Sequence of chain 1.C:
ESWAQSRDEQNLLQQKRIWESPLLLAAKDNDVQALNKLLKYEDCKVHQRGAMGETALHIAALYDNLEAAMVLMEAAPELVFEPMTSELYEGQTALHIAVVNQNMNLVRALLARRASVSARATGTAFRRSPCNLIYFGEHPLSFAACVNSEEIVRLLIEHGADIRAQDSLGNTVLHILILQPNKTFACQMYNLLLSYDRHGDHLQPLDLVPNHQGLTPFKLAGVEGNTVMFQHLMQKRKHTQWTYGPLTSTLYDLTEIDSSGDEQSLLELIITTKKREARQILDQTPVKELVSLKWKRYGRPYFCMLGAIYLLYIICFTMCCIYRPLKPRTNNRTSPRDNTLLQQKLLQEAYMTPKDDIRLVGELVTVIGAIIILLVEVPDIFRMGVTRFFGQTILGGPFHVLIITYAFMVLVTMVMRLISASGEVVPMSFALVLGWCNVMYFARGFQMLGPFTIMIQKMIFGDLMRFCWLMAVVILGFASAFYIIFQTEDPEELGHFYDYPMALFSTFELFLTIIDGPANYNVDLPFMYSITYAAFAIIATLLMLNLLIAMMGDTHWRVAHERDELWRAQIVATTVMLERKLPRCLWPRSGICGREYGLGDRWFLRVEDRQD

Binding-site contacts:
Ligand atom CAE contacts residue ILE399 of chain 1.C at 3.7 Å (hydrophobic).
Ligand atom OAG contacts residue LEU604 of chain 1.C at 3.6 Å.
Ligand atom OAW contacts residue LEU421 of chain 1.C at 3.6 Å.
Ligand atom CAV contacts residue PHE425 of chain 1.C at 4.1 Å (hydrophobic).
Ligand atom CAV contacts residue LEU421 of chain 1.C at 4.1 Å (hydrophobic).
Ligand atom CAP contacts residue LEU332 of chain 1.C at 3.9 Å (hydrophobic).
Ligand atom CAL contacts residue HIS426 of chain 1.C at 3.5 Å.
Ligand atom CAI contacts residue PHE468 of chain 1.C at 3.6 Å (hydrophobic).
Ligand atom OAG contacts residue MET603 of chain 1.C at 3.3 Å.
Ligand atom OAH contacts residue HIS426 of chain 1.C at 2.7 Å (h-bond).
Ligand atom CAC contacts residue ILE398 of chain 1.C at 4.1 Å (hydrophobic).
Ligand atom CAQ contacts residue TYR336 of chain 1.C at 3.9 Å (hydrophobic).
Ligand atom CAL contacts residue LEU421 of chain 1.C at 3.7 Å (hydrophobic).
Ligand atom CAD contacts residue VAL402 of chain 1.C at 3.8 Å (hydrophobic).
Ligand atom CAM contacts residue MET603 of chain 1.C at 3.8 Å (hydrophobic).
Ligand atom CAY contacts residue MET603 of chain 1.C at 4.0 Å (hydrophobic).
Ligand atom CAK contacts residue PHE468 of chain 1.C at 3.7 Å (hydrophobic).
Ligand atom CAM contacts residue LEU421 of chain 1.C at 3.8 Å (hydrophobic).
Ligand atom CAQ contacts residue LEU332 of chain 1.C at 3.7 Å (hydrophobic).
Ligand atom CAK contacts residue ILE429 of chain 1.C at 3.9 Å (hydrophobic).
Ligand atom CAJ contacts residue TYR339 of chain 1.C at 4.1 Å (hydrophobic).
Ligand atom CAO contacts residue ILE335 of chain 1.C at 3.8 Å (hydrophobic).
Ligand atom CAI contacts residue PHE425 of chain 1.C at 3.7 Å (hydrophobic).
Ligand atom OAF contacts residue THR419 of chain 1.C at 3.3 Å.
Ligand atom OAF contacts residue LEU421 of chain 1.C at 3.6 Å.
Ligand atom OAH contacts residue PHE416 of chain 1.C at 3.6 Å.
Ligand atom CAX contacts residue HIS426 of chain 1.C at 3.5 Å.
Ligand atom OAW contacts residue LEU604 of chain 1.C at 4.0 Å.
Ligand atom OAH contacts residue THR419 of chain 1.C at 2.8 Å (h-bond).
Ligand atom OAG contacts residue LYS607 of chain 1.C at 4.1 Å.
Ligand atom CAD contacts residue GLU403 of chain 1.C at 3.3 Å.
Ligand atom CAX contacts residue LEU421 of chain 1.C at 3.8 Å (hydrophobic).
Ligand atom CAY contacts residue LEU604 of chain 1.C at 3.6 Å (hydrophobic).
Ligand atom CAM contacts residue LEU604 of chain 1.C at 4.0 Å (hydrophobic).
Ligand atom OAF contacts residue THR600 of chain 1.C at 3.4 Å (h-bond).
Ligand atom CAN contacts residue GLY395 of chain 1.C at 3.8 Å.
Ligand atom CAI contacts residue ILE429 of chain 1.C at 4.0 Å (hydrophobic).
Ligand atom CAP contacts residue ILE335 of chain 1.C at 3.8 Å (hydrophobic).
Ligand atom OAH contacts residue LEU421 of chain 1.C at 3.8 Å.
Ligand atom CAX contacts residue THR419 of chain 1.C at 3.6 Å.

A protein and the small-molecule ligand that binds it are described below.
Small molecule (SMILES): CC(C)CCC[C@@H](C)[C@H]1CC[C@H]2[C@@H]3CC=C4C[C@@H](OC(=O)CCC(=O)O)CC[C@]4(C)[C@H]3CC[C@]12C